Binding-site contacts:
Ligand atom C7 contacts residue THR124 of chain 1.C at 4.2 Å.
Ligand atom C3 contacts residue ASN122 of chain 1.C at 3.7 Å.
Ligand atom C1 contacts residue ASN125 of chain 1.C at 3.5 Å.
Ligand atom C7 contacts residue ASN122 of chain 1.C at 4.0 Å.
Ligand atom N2 contacts residue ASN125 of chain 1.C at 3.3 Å (h-bond).
Ligand atom O5 contacts residue ASN125 of chain 1.C at 4.2 Å.
Ligand atom C5 contacts residue ASN122 of chain 1.C at 3.5 Å.
Ligand atom C5 contacts residue VAL127 of chain 1.C at 4.0 Å (hydrophobic).
Ligand atom C6 contacts residue VAL171 of chain 1.C at 3.7 Å (hydrophobic).
Ligand atom C6 contacts residue ASN122 of chain 1.C at 4.5 Å.
Ligand atom C4 contacts residue ASN125 of chain 1.C at 4.3 Å.
Ligand atom C5 contacts residue ASN125 of chain 1.C at 4.3 Å.
Ligand atom O5 contacts residue ASN122 of chain 1.C at 2.1 Å (h-bond).
Ligand atom C8 contacts residue THR124 of chain 1.C at 3.5 Å.
Ligand atom C4 contacts residue VAL171 of chain 1.C at 4.4 Å (hydrophobic).
Ligand atom C2 contacts residue ASN122 of chain 1.C at 2.4 Å.
Ligand atom O7 contacts residue ASN122 of chain 1.C at 4.4 Å.
Ligand atom C6 contacts residue VAL127 of chain 1.C at 3.5 Å (hydrophobic).
Ligand atom O5 contacts residue VAL127 of chain 1.C at 3.9 Å.
Ligand atom C4 contacts residue ASN122 of chain 1.C at 4.0 Å.
Ligand atom C2 contacts residue ASN125 of chain 1.C at 3.6 Å.
Ligand atom O6 contacts residue VAL127 of chain 1.C at 4.5 Å.
Ligand atom C7 contacts residue ASN125 of chain 1.C at 4.3 Å.
Ligand atom C5 contacts residue VAL171 of chain 1.C at 3.9 Å (hydrophobic).
Ligand atom O3 contacts residue ASN125 of chain 1.C at 4.0 Å.
Ligand atom O4 contacts residue VAL171 of chain 1.C at 3.7 Å.
Ligand atom C1 contacts residue ASN122 of chain 1.C at 1.3 Å.
Ligand atom N2 contacts residue ASN122 of chain 1.C at 2.9 Å (h-bond).
Ligand atom N2 contacts residue THR124 of chain 1.C at 3.7 Å.
Ligand atom C3 contacts residue ASN125 of chain 1.C at 3.3 Å.

Sequence of chain 1.C:
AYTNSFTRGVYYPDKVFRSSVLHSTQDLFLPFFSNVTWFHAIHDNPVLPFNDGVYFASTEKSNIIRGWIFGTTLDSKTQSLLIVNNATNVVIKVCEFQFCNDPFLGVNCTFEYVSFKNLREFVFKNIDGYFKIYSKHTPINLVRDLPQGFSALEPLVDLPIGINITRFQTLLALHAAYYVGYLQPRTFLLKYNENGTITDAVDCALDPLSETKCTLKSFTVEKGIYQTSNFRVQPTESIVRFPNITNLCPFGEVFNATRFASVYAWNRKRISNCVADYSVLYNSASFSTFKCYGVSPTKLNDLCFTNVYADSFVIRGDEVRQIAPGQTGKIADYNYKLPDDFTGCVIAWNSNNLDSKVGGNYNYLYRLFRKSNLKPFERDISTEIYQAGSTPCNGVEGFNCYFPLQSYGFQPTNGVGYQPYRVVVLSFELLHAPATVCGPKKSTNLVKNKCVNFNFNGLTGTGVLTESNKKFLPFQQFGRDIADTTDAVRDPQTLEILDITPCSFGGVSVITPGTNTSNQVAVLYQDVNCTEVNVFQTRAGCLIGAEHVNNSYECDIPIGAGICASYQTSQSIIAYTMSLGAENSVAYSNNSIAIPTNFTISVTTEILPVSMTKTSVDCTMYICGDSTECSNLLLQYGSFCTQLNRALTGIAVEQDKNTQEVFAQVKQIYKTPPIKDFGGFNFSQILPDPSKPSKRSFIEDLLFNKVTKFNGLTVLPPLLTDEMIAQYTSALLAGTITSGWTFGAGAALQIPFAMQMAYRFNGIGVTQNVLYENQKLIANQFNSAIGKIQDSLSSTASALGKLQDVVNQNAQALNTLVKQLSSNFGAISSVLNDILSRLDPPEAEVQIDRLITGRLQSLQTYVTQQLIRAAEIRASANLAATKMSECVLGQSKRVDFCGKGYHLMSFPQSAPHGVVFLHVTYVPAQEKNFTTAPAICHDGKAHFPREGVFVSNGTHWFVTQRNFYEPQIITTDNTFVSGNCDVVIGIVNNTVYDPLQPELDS

A small-molecule ligand and the protein it binds are described below.
Small molecule (SMILES): CC(=O)N[C@@H]1[C@@H](O)[C@H](O)[C@@H](CO)O[C@H]1O